This small molecule binds to this protein.
Small molecule (SMILES): Cc1ncc(COP(=O)(O)O)c(/C=N/OCCC(=O)O)c1O

Sequence of chain 1.A:
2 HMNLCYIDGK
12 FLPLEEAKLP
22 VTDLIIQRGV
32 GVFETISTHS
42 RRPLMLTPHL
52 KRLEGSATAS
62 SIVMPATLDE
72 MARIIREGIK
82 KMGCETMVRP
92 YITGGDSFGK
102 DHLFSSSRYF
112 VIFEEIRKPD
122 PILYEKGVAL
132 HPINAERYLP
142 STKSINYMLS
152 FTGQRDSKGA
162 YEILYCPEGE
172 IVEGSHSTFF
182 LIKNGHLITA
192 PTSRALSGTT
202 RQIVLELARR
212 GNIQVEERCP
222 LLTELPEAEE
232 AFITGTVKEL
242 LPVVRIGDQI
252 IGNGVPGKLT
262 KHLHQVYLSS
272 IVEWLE

Sequence of chain 1.B:
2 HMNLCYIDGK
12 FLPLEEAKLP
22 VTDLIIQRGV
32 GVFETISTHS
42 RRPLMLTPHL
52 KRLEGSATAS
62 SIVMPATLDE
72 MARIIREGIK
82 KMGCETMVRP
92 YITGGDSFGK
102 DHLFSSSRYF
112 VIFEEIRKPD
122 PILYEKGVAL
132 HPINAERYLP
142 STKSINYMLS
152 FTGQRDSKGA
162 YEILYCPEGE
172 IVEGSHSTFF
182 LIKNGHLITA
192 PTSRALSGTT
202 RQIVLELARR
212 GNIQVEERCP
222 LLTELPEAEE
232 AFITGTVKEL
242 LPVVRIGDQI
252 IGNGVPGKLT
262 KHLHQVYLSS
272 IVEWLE

Binding-site contacts:
Ligand atom O3 contacts residue TYR148 of chain 1.A at 2.7 Å (h-bond).
Ligand atom C3 contacts residue OCF1 of chain 1.E at 3.4 Å.
Ligand atom C4A contacts residue PLP1 of chain 1.F at 0.3 Å.
Ligand atom O contacts residue ARG29 of chain 1.B at 3.1 Å (salt-bridge).
Ligand atom C4A contacts residue OCF1 of chain 1.E at 2.8 Å.
Ligand atom C2 contacts residue PLP1 of chain 1.F at 0.2 Å.
Ligand atom O4P contacts residue PLP1 of chain 1.F at 0.1 Å (h-bond).
Ligand atom O contacts residue OCF1 of chain 1.E at 1.3 Å (h-bond).
Ligand atom C6 contacts residue SER178 of chain 1.A at 3.3 Å.
Ligand atom O2P contacts residue PLP1 of chain 1.F at 0.1 Å (h-bond).
Ligand atom C2A contacts residue SER176 of chain 1.A at 3.3 Å.
Ligand atom N contacts residue OCF1 of chain 1.E at 2.0 Å (h-bond).
Ligand atom O3P contacts residue PLP1 of chain 1.F at 0.1 Å (h-bond).
Ligand atom N1 contacts residue GLU174 of chain 1.A at 2.8 Å (salt-bridge).
Ligand atom OXT contacts residue OCF1 of chain 1.E at 0.9 Å.
Ligand atom OG contacts residue PLP1 of chain 1.F at 2.2 Å.
Ligand atom O3 contacts residue OCF1 of chain 1.E at 2.5 Å (h-bond).
Ligand atom C2A contacts residue PLP1 of chain 1.F at 0.2 Å.
Ligand atom OG contacts residue OCF1 of chain 1.E at 2.0 Å.
Ligand atom CA contacts residue OCF1 of chain 1.E at 0.6 Å.
Ligand atom O3 contacts residue PLP1 of chain 1.F at 0.4 Å (h-bond).
Ligand atom CB contacts residue PLP1 of chain 1.F at 3.2 Å.
Ligand atom C3 contacts residue PLP1 of chain 1.F at 0.2 Å.
Ligand atom C contacts residue OCF1 of chain 1.E at 1.1 Å.
Ligand atom OXT contacts residue HIS177 of chain 1.A at 2.9 Å (h-bond).
Ligand atom N1 contacts residue PLP1 of chain 1.F at 0.1 Å (h-bond).
Ligand atom O contacts residue THR36 of chain 1.A at 3.2 Å (h-bond).
Ligand atom C4 contacts residue PLP1 of chain 1.F at 0.1 Å.
Ligand atom C5A contacts residue PLP1 of chain 1.F at 0.1 Å.
Ligand atom O1P contacts residue PLP1 of chain 1.F at 0.1 Å (h-bond).
Ligand atom N contacts residue PLP1 of chain 1.F at 1.1 Å.
Ligand atom O2P contacts residue THR237 of chain 1.A at 2.9 Å (h-bond).
Ligand atom O1P contacts residue ARG53 of chain 1.A at 3.0 Å (salt-bridge).
Ligand atom C6 contacts residue PLP1 of chain 1.F at 0.1 Å.
Ligand atom C5 contacts residue PLP1 of chain 1.F at 0.1 Å.
Ligand atom O1P contacts residue THR200 of chain 1.A at 2.7 Å (h-bond).
Ligand atom O3P contacts residue THR201 of chain 1.A at 2.6 Å (h-bond).
Ligand atom CB contacts residue OCF1 of chain 1.E at 1.0 Å.
Ligand atom P contacts residue PLP1 of chain 1.F at 0.1 Å.
Ligand atom OXT contacts residue ARG29 of chain 1.B at 3.2 Å (salt-bridge).